This small molecule binds to this protein.
Small molecule (SMILES): CC(=O)N[C@H]1[C@H]([C@H](O)[C@H](O)CO)O[C@@](O)(C(=O)O)C[C@@H]1O

Sequence of chain 56.A:
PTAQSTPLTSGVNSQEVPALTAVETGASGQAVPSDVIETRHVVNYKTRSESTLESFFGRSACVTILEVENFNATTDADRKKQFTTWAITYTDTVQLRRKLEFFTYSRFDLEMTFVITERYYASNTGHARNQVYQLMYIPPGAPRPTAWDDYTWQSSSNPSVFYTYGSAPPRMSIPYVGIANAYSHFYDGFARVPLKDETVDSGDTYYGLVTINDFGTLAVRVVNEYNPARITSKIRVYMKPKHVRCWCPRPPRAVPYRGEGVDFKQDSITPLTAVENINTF

Binding-site contacts:
Ligand atom O8 contacts residue ALA146 of chain 57.A at 3.3 Å.
Ligand atom C9 contacts residue TYR145 of chain 57.A at 4.2 Å (hydrophobic).
Ligand atom C7 contacts residue TYR145 of chain 57.A at 3.8 Å (hydrophobic).
Ligand atom C11 contacts residue TYR250 of chain 56.A at 3.7 Å (hydrophobic).
Ligand atom O1B contacts residue ASN148 of chain 57.A at 4.3 Å.
Ligand atom O4 contacts residue TYR145 of chain 57.A at 4.2 Å.
Ligand atom C1 contacts residue SER147 of chain 57.A at 3.6 Å.
Ligand atom O1A contacts residue ALA146 of chain 57.A at 4.2 Å.
Ligand atom O1A contacts residue PRO252 of chain 56.A at 3.3 Å.
Ligand atom N5 contacts residue TYR250 of chain 56.A at 4.4 Å.
Ligand atom O1B contacts residue SER147 of chain 57.A at 3.1 Å (h-bond).
Ligand atom C10 contacts residue TYR145 of chain 57.A at 3.6 Å (hydrophobic).
Ligand atom C3 contacts residue PRO252 of chain 56.A at 3.9 Å (hydrophobic).
Ligand atom C10 contacts residue TYR250 of chain 56.A at 3.5 Å (hydrophobic).
Ligand atom O4 contacts residue PRO252 of chain 56.A at 3.8 Å.
Ligand atom O1B contacts residue ALA146 of chain 57.A at 3.2 Å.
Ligand atom C6 contacts residue ALA146 of chain 57.A at 4.2 Å (hydrophobic).
Ligand atom N5 contacts residue TYR145 of chain 57.A at 2.6 Å (h-bond).
Ligand atom C4 contacts residue PRO252 of chain 56.A at 3.8 Å (hydrophobic).
Ligand atom O1A contacts residue SER147 of chain 57.A at 2.8 Å (h-bond).
Ligand atom O4 contacts residue TYR250 of chain 56.A at 3.4 Å.
Ligand atom C11 contacts residue TYR145 of chain 57.A at 3.7 Å (hydrophobic).
Ligand atom C1 contacts residue ALA146 of chain 57.A at 3.9 Å (hydrophobic).
Ligand atom C6 contacts residue TYR145 of chain 57.A at 3.4 Å (hydrophobic).
Ligand atom C5 contacts residue TYR145 of chain 57.A at 3.3 Å (hydrophobic).
Ligand atom C4 contacts residue TYR145 of chain 57.A at 3.6 Å (hydrophobic).
Ligand atom O4 contacts residue ASN251 of chain 56.A at 4.2 Å.
Ligand atom C1 contacts residue PRO252 of chain 56.A at 4.1 Å (hydrophobic).
Ligand atom C8 contacts residue ALA146 of chain 57.A at 4.4 Å (hydrophobic).
Ligand atom O10 contacts residue TYR250 of chain 56.A at 2.7 Å (h-bond).
Ligand atom C11 contacts residue ARG143 of chain 57.A at 4.0 Å.

Sequence of chain 57.A:
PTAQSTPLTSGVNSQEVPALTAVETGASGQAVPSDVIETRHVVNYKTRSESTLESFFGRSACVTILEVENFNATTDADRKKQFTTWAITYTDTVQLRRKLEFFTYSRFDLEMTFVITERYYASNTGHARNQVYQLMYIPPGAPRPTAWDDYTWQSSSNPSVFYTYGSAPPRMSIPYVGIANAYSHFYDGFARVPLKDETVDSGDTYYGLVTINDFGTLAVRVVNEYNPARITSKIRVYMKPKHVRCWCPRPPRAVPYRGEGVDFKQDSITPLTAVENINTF